Binding-site contacts:
Ligand atom C2' contacts residue MG1 of chain 1.TC at 3.4 Å.
Ligand atom N1 contacts residue A11 of chain 1.V at 3.8 Å.
Ligand atom O4 contacts residue A11 of chain 1.V at 2.6 Å (h-bond).
Ligand atom N1 contacts residue G10 of chain 1.V at 3.6 Å (h-bond).
Ligand atom N3 contacts residue G10 of chain 1.V at 2.9 Å (h-bond).
Ligand atom O2 contacts residue G10 of chain 1.V at 2.7 Å (h-bond).
Ligand atom N3 contacts residue A11 of chain 1.V at 2.6 Å (h-bond).
Ligand atom C2 contacts residue C9 of chain 1.V at 3.9 Å.
Ligand atom O2 contacts residue A11 of chain 1.V at 3.2 Å (h-bond).
Ligand atom N2 contacts residue G10 of chain 1.V at 3.8 Å.
Ligand atom C2 contacts residue A11 of chain 1.V at 3.3 Å.
Ligand atom C6 contacts residue G10 of chain 1.V at 4.0 Å.
Ligand atom C2 contacts residue A12 of chain 1.V at 3.3 Å.
Ligand atom C2 contacts residue G10 of chain 1.V at 3.8 Å.
Ligand atom O2' contacts residue MG1 of chain 1.TC at 2.6 Å.
Ligand atom C3' contacts residue MG1 of chain 1.TC at 4.0 Å.
Ligand atom O2 contacts residue C9 of chain 1.V at 3.4 Å (h-bond).
Ligand atom C2 contacts residue C9 of chain 1.V at 3.5 Å.
Ligand atom O6 contacts residue C9 of chain 1.V at 3.5 Å (h-bond).
Ligand atom C5 contacts residue A11 of chain 1.V at 3.7 Å.
Ligand atom O2 contacts residue A11 of chain 1.V at 3.5 Å (h-bond).
Ligand atom N3 contacts residue G10 of chain 1.V at 4.0 Å.
Ligand atom C2 contacts residue G10 of chain 1.V at 3.4 Å.
Ligand atom N4 contacts residue G10 of chain 1.V at 3.0 Å (h-bond).
Ligand atom N4 contacts residue A11 of chain 1.V at 3.5 Å (h-bond).
Ligand atom N3 contacts residue C9 of chain 1.V at 3.5 Å (h-bond).
Ligand atom N3 contacts residue A12 of chain 1.V at 3.4 Å (h-bond).
Ligand atom C4 contacts residue A11 of chain 1.V at 3.3 Å.
Ligand atom N1 contacts residue C9 of chain 1.V at 3.0 Å (h-bond).
Ligand atom C4' contacts residue MG1 of chain 1.TC at 3.5 Å.
Ligand atom C4 contacts residue A11 of chain 1.V at 3.2 Å.
Ligand atom N3 contacts residue A11 of chain 1.V at 3.2 Å.
Ligand atom C6 contacts residue C9 of chain 1.V at 3.7 Å.
Ligand atom O4 contacts residue C9 of chain 1.V at 3.6 Å.
Ligand atom O4' contacts residue MG1 of chain 1.TC at 3.1 Å.
Ligand atom C2 contacts residue A11 of chain 1.V at 3.3 Å.
Ligand atom C4 contacts residue G10 of chain 1.V at 3.7 Å.
Ligand atom N2 contacts residue C9 of chain 1.V at 2.8 Å (h-bond).
Ligand atom O2 contacts residue A12 of chain 1.V at 2.8 Å (h-bond).
Ligand atom C1' contacts residue MG1 of chain 1.TC at 3.2 Å.

This protein binds this small molecule.
Small molecule (SMILES): Nc1ccn([C@@H]2O[C@H](CO[P](=O)(O)O[C@H]3[C@@H](O)[C@H](n4ccc(=O)[nH]c4=O)O[C@@H]3COP(=O)(O)O)[C@@H](O[P](=O)(O)OC[C@H]3O[C@@H](n4cnc5c(=O)nc(N)[nH]c54)[C@H](O)[C@@H]3O[P](=O)(O)OC[C@H]3O[C@@H](n4ccc(=O)[nH]c4=O)[C@H](O)[C@@H]3OP(=O)(O)O)[C@H]2O)c(=O)n1

Sequence of chain 1.L:
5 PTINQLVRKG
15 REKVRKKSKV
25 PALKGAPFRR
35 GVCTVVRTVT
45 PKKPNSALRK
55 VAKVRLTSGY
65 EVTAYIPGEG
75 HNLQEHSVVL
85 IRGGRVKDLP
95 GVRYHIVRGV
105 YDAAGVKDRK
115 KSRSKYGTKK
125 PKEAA